Sequence of chain 1.A:
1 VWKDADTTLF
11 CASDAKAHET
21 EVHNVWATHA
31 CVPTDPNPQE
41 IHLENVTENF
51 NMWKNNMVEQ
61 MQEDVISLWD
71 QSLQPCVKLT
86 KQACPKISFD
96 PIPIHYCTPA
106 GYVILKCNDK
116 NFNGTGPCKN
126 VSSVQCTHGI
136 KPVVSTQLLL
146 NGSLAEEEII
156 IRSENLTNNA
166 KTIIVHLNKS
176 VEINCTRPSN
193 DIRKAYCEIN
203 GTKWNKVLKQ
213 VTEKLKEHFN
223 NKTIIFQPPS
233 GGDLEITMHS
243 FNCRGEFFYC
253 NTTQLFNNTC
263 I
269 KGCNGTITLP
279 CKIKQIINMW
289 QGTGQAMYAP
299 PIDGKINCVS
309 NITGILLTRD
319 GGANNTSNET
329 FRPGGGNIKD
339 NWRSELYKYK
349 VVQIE

The protein below binds the small molecule below.
Small molecule (SMILES): CC(=O)N[C@@H]1[C@@H](O)[C@H](O)[C@@H](CO)O[C@H]1O

Binding-site contacts:
Ligand atom O5 contacts residue ASN160 of chain 1.A at 2.4 Å (h-bond).
Ligand atom C6 contacts residue THR162 of chain 1.A at 3.6 Å.
Ligand atom O7 contacts residue ASN160 of chain 1.A at 4.0 Å.
Ligand atom O6 contacts residue ASN163 of chain 1.A at 3.9 Å.
Ligand atom C1 contacts residue ASN160 of chain 1.A at 1.3 Å.
Ligand atom C1 contacts residue THR162 of chain 1.A at 3.2 Å.
Ligand atom C4 contacts residue ASN160 of chain 1.A at 4.3 Å.
Ligand atom C7 contacts residue ASN160 of chain 1.A at 3.7 Å.
Ligand atom C5 contacts residue ASN163 of chain 1.A at 4.4 Å.
Ligand atom N2 contacts residue ASN160 of chain 1.A at 3.0 Å (h-bond).
Ligand atom C2 contacts residue ASN160 of chain 1.A at 2.4 Å.
Ligand atom C2 contacts residue THR162 of chain 1.A at 4.5 Å.
Ligand atom C4 contacts residue THR162 of chain 1.A at 4.5 Å.
Ligand atom C5 contacts residue ASN160 of chain 1.A at 3.6 Å.
Ligand atom C5 contacts residue THR162 of chain 1.A at 3.1 Å.
Ligand atom O5 contacts residue THR162 of chain 1.A at 3.1 Å (h-bond).
Ligand atom C6 contacts residue ASN163 of chain 1.A at 4.2 Å.
Ligand atom C3 contacts residue ASN160 of chain 1.A at 3.8 Å.
Ligand atom C1 contacts residue ASN163 of chain 1.A at 4.3 Å.
Ligand atom O5 contacts residue ASN163 of chain 1.A at 3.6 Å.